A small-molecule ligand and the protein it binds are described below.
Small molecule (SMILES): O=P(O)(O)OC[C@H]1O[C@](O)(COP(=O)(O)O)[C@@H](O)[C@@H]1O

Sequence of chain 1.C:
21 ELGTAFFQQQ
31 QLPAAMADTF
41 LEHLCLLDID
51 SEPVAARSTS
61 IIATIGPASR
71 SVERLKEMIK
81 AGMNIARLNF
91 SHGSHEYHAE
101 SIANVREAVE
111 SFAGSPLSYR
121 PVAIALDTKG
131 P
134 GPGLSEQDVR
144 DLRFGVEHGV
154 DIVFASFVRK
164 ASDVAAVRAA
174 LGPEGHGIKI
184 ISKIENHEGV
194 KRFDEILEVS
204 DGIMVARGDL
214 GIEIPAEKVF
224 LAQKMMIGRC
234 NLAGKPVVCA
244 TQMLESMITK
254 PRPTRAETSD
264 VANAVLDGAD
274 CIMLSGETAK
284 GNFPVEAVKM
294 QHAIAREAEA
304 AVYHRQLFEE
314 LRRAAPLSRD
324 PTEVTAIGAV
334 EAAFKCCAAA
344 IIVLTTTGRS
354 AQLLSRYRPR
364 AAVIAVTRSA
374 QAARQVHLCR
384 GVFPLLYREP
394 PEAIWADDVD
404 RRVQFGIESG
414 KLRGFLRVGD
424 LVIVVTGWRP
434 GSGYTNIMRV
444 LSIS

Binding-site contacts:
Ligand atom O3P contacts residue GLY434 of chain 1.C at 2.8 Å (h-bond).
Ligand atom O5P contacts residue THR350 of chain 1.C at 2.6 Å (h-bond).
Ligand atom P2 contacts residue SER353 of chain 1.C at 3.6 Å.
Ligand atom C6 contacts residue LEU347 of chain 1.C at 3.6 Å (hydrophobic).
Ligand atom O5 contacts residue LEU347 of chain 1.C at 3.5 Å (h-bond).
Ligand atom O6P contacts residue SER353 of chain 1.C at 3.6 Å.
Ligand atom O2P contacts residue THR349 of chain 1.C at 3.6 Å (h-bond).
Ligand atom P2 contacts residue SER435 of chain 1.C at 3.5 Å.
Ligand atom O1P contacts residue ARG405 of chain 1.C at 2.8 Å (salt-bridge).
Ligand atom O6 contacts residue SER435 of chain 1.C at 3.8 Å.
Ligand atom O4P contacts residue THR348 of chain 1.C at 2.5 Å (h-bond).
Ligand atom O3P contacts residue PRO433 of chain 1.C at 3.5 Å.
Ligand atom C4 contacts residue GLY434 of chain 1.C at 3.3 Å.
Ligand atom O5P contacts residue THR349 of chain 1.C at 3.4 Å (h-bond).
Ligand atom O1P contacts residue TRP398 of chain 1.C at 2.8 Å (h-bond).
Ligand atom C3 contacts residue ARG432 of chain 1.C at 3.4 Å.
Ligand atom O3 contacts residue ARG432 of chain 1.C at 2.7 Å (salt-bridge).
Ligand atom O4P contacts residue SER353 of chain 1.C at 2.7 Å (h-bond).
Ligand atom C6 contacts residue SER353 of chain 1.C at 3.7 Å.
Ligand atom O6 contacts residue THR349 of chain 1.C at 3.2 Å (h-bond).
Ligand atom O4 contacts residue THR438 of chain 1.C at 3.4 Å (h-bond).
Ligand atom O4 contacts residue GLY434 of chain 1.C at 2.7 Å (h-bond).
Ligand atom O2P contacts residue ARG405 of chain 1.C at 2.8 Å (salt-bridge).
Ligand atom O6 contacts residue THR348 of chain 1.C at 3.7 Å.
Ligand atom O2 contacts residue LEU347 of chain 1.C at 3.5 Å.
Ligand atom P1 contacts residue ARG405 of chain 1.C at 3.7 Å.
Ligand atom O5P contacts residue THR348 of chain 1.C at 3.6 Å.
Ligand atom O6P contacts residue SER435 of chain 1.C at 3.1 Å (h-bond).
Ligand atom O3 contacts residue GLY430 of chain 1.C at 3.1 Å.
Ligand atom C5 contacts residue GLY434 of chain 1.C at 3.5 Å.
Ligand atom C3 contacts residue GLY434 of chain 1.C at 3.4 Å.
Ligand atom O6P contacts residue GLY436 of chain 1.C at 3.0 Å (h-bond).
Ligand atom O4 contacts residue TYR437 of chain 1.C at 2.8 Å (h-bond).
Ligand atom O2 contacts residue GLY430 of chain 1.C at 3.3 Å (h-bond).
Ligand atom O4P contacts residue ARG352 of chain 1.C at 3.7 Å.
Ligand atom C6 contacts residue THR438 of chain 1.C at 3.5 Å.
Ligand atom C4 contacts residue THR438 of chain 1.C at 3.8 Å.
Ligand atom O5P contacts residue SER435 of chain 1.C at 2.8 Å (h-bond).
Ligand atom P2 contacts residue THR348 of chain 1.C at 3.5 Å.
Ligand atom O4 contacts residue GLY436 of chain 1.C at 3.6 Å.